Sequence of chain 1.D:
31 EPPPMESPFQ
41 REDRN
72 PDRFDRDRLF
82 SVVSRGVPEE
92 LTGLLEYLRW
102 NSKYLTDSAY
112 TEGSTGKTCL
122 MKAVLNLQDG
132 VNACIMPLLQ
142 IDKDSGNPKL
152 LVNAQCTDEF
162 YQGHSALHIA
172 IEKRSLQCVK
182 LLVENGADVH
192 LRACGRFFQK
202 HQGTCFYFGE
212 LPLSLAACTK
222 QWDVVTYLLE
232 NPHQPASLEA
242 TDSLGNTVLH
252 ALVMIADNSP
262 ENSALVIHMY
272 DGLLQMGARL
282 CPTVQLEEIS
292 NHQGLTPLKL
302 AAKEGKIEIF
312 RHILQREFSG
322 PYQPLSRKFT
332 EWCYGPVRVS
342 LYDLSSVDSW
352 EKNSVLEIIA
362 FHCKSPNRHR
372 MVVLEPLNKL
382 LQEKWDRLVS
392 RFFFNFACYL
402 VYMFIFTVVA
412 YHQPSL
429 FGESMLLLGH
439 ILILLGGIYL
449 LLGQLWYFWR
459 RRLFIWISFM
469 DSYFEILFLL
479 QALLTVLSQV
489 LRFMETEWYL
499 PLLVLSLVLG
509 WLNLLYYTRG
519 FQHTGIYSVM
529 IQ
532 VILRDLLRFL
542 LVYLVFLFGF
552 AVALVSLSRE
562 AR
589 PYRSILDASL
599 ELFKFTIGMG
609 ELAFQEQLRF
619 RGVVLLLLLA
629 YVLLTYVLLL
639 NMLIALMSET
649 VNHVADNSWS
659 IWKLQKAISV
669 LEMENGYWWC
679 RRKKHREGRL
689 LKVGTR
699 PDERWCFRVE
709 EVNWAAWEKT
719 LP

This small molecule binds to this protein.
Small molecule (SMILES): NCCOB(c1ccccc1)c1ccccc1

Binding-site contacts:
Ligand atom C03 contacts residue HIS521 of chain 1.D at 2.8 Å.
Ligand atom C09 contacts residue THR522 of chain 1.D at 3.5 Å.
Ligand atom C11 contacts residue TYR525 of chain 1.D at 3.4 Å (hydrophobic).
Ligand atom C12 contacts residue THR522 of chain 1.D at 4.4 Å.
Ligand atom C04 contacts residue ARG539 of chain 1.A at 4.1 Å.
Ligand atom C09 contacts residue TYR525 of chain 1.D at 3.6 Å (hydrophobic).
Ligand atom C12 contacts residue VAL543 of chain 1.A at 3.6 Å (hydrophobic).
Ligand atom C13 contacts residue ARG539 of chain 1.A at 4.2 Å.
Ligand atom C07 contacts residue HIS521 of chain 1.D at 2.9 Å.
Ligand atom C05 contacts residue HIS521 of chain 1.D at 3.4 Å.
Ligand atom C04 contacts residue HIS521 of chain 1.D at 3.2 Å.
Ligand atom C15 contacts residue HIS521 of chain 1.D at 3.3 Å.
Ligand atom C16 contacts residue HIS521 of chain 1.D at 3.9 Å.
Ligand atom O14 contacts residue HIS521 of chain 1.D at 2.5 Å (h-bond).
Ligand atom C02 contacts residue HIS521 of chain 1.D at 2.6 Å.
Ligand atom C10 contacts residue HIS521 of chain 1.D at 4.1 Å.
Ligand atom O14 contacts residue THR522 of chain 1.D at 4.3 Å.
Ligand atom C13 contacts residue THR522 of chain 1.D at 4.2 Å.
Ligand atom C08 contacts residue THR522 of chain 1.D at 3.9 Å.
Ligand atom C06 contacts residue HIS521 of chain 1.D at 3.3 Å.
Ligand atom C10 contacts residue TYR525 of chain 1.D at 3.1 Å (hydrophobic).
Ligand atom C08 contacts residue HIS521 of chain 1.D at 4.2 Å.
Ligand atom C09 contacts residue HIS521 of chain 1.D at 3.3 Å.
Ligand atom C11 contacts residue THR522 of chain 1.D at 4.2 Å.
Ligand atom C11 contacts residue VAL543 of chain 1.A at 3.5 Å (hydrophobic).
Ligand atom B01 contacts residue HIS521 of chain 1.D at 3.1 Å.
Ligand atom C10 contacts residue THR522 of chain 1.D at 3.6 Å.
Ligand atom C05 contacts residue ARG539 of chain 1.A at 4.4 Å.
Ligand atom C12 contacts residue ARG539 of chain 1.A at 4.1 Å.

Sequence of chain 1.A:
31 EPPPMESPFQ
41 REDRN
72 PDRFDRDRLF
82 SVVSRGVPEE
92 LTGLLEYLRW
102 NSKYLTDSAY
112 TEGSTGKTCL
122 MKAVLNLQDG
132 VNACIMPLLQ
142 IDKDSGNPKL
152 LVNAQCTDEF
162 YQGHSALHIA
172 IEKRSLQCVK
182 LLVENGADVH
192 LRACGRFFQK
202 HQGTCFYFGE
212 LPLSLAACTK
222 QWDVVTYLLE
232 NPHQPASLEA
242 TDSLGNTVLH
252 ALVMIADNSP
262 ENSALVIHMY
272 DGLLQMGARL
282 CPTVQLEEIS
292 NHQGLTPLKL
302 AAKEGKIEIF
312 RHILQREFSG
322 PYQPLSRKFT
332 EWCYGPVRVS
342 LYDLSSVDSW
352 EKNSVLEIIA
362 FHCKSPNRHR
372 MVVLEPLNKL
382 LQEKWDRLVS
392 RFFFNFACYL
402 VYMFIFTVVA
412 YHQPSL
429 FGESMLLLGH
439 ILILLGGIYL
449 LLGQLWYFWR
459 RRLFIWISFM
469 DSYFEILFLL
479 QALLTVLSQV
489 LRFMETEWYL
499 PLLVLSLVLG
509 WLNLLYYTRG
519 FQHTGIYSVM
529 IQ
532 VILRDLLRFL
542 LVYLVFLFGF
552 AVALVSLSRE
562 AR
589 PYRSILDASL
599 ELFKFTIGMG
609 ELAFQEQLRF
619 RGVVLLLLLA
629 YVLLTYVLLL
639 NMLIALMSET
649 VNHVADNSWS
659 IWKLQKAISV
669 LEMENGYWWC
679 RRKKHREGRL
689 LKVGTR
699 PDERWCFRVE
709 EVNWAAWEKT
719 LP